Sequence of chain 1.B:
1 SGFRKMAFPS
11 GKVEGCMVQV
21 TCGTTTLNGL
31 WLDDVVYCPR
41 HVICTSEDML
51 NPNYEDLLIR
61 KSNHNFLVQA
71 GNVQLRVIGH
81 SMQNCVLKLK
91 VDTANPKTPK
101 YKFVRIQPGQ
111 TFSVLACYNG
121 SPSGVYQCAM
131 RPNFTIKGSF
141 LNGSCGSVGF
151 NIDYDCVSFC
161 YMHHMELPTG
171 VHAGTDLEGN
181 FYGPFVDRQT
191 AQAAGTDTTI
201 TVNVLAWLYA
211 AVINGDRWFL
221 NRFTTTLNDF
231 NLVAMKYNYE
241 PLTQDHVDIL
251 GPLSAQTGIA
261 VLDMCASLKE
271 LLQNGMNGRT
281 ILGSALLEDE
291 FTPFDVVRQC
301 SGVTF

Sequence of chain 1.A:
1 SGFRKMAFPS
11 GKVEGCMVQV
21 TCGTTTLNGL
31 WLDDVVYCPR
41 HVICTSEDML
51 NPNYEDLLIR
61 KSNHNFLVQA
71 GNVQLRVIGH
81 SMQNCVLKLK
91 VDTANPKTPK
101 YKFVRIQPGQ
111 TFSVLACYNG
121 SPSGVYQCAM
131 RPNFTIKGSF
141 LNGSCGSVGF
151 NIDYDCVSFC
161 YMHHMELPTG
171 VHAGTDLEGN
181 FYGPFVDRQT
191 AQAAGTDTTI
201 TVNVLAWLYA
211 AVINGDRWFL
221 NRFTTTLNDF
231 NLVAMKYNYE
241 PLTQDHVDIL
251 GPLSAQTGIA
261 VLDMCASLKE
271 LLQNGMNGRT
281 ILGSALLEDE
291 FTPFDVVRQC

Binding-site contacts:
Ligand atom C15 contacts residue LEU141 of chain 1.B at 3.8 Å (hydrophobic).
Ligand atom N4 contacts residue PHE140 of chain 1.B at 3.5 Å.
Ligand atom C22 contacts residue MET165 of chain 1.B at 3.7 Å (hydrophobic).
Ligand atom CL contacts residue MET49 of chain 1.B at 3.7 Å.
Ligand atom N4 contacts residue SER144 of chain 1.B at 3.2 Å (h-bond).
Ligand atom C16 contacts residue GLU166 of chain 1.B at 3.4 Å.
Ligand atom C13 contacts residue CYS145 of chain 1.B at 3.8 Å (hydrophobic).
Ligand atom N4 contacts residue HIS163 of chain 1.B at 2.5 Å (h-bond).
Ligand atom C2 contacts residue DMS1 of chain 1.O at 3.7 Å.
Ligand atom C14 contacts residue GLU166 of chain 1.B at 3.5 Å.
Ligand atom C14 contacts residue HIS163 of chain 1.B at 3.7 Å.
Ligand atom C4 contacts residue GLN189 of chain 1.B at 3.1 Å.
Ligand atom C contacts residue MET165 of chain 1.B at 3.6 Å (hydrophobic).
Ligand atom CL contacts residue MET165 of chain 1.B at 3.7 Å.
Ligand atom C6 contacts residue SER46 of chain 1.B at 3.8 Å.
Ligand atom O contacts residue MET165 of chain 1.B at 3.8 Å.
Ligand atom C1 contacts residue DMS1 of chain 1.O at 3.8 Å.
Ligand atom C13 contacts residue SER144 of chain 1.B at 3.6 Å.
Ligand atom C14 contacts residue PHE140 of chain 1.B at 3.4 Å (hydrophobic).
Ligand atom C22 contacts residue HIS164 of chain 1.B at 3.5 Å.
Ligand atom O contacts residue GLU166 of chain 1.B at 3.3 Å (salt-bridge).
Ligand atom C5 contacts residue GLN189 of chain 1.B at 3.8 Å.
Ligand atom C16 contacts residue ASN142 of chain 1.B at 3.9 Å.
Ligand atom C contacts residue MET49 of chain 1.B at 3.5 Å (hydrophobic).
Ligand atom C19 contacts residue ASN142 of chain 1.B at 3.6 Å.
Ligand atom C16 contacts residue LEU141 of chain 1.B at 3.8 Å (hydrophobic).
Ligand atom N4 contacts residue LEU141 of chain 1.B at 3.8 Å.
Ligand atom N3 contacts residue CYS145 of chain 1.B at 3.3 Å (h-bond).
Ligand atom C16 contacts residue PHE140 of chain 1.B at 3.7 Å (hydrophobic).
Ligand atom CL contacts residue ASP187 of chain 1.B at 3.5 Å.
Ligand atom N2 contacts residue GLN189 of chain 1.B at 3.7 Å.
Ligand atom CL contacts residue HIS41 of chain 1.B at 3.6 Å.
Ligand atom C12 contacts residue CYS145 of chain 1.B at 3.8 Å (hydrophobic).
Ligand atom C7 contacts residue MET49 of chain 1.B at 3.9 Å (hydrophobic).
Ligand atom C13 contacts residue HIS163 of chain 1.B at 2.8 Å.
Ligand atom C7 contacts residue SER46 of chain 1.B at 3.6 Å.
Ligand atom C14 contacts residue LEU141 of chain 1.B at 3.6 Å (hydrophobic).
Ligand atom C15 contacts residue GLU166 of chain 1.B at 3.7 Å.
Ligand atom C6 contacts residue MET49 of chain 1.B at 3.5 Å (hydrophobic).
Ligand atom C1 contacts residue MET49 of chain 1.B at 3.4 Å (hydrophobic).

This small molecule binds to this protein.
Small molecule (SMILES): O=C(Nc1cncc2ccccc12)[C@@H]1CCN(Cc2ncc[nH]2)c2ccc(Cl)cc21